Binding-site contacts:
Ligand atom CE2 contacts residue GLN78 of chain 1.FA at 3.5 Å.
Ligand atom CD1 contacts residue VAL76 of chain 1.GA at 3.5 Å (hydrophobic).
Ligand atom N contacts residue GLU195 of chain 1.M at 2.9 Å (salt-bridge).
Ligand atom CE2 contacts residue GLN12 of chain 1.FA at 3.8 Å.
Ligand atom C contacts residue THR79 of chain 1.GA at 3.6 Å.
Ligand atom O contacts residue PRO197 of chain 1.M at 3.5 Å.
Ligand atom CZ contacts residue ARG14 of chain 1.FA at 3.8 Å.
Ligand atom CZ contacts residue MET15 of chain 1.FA at 3.7 Å (hydrophobic).
Ligand atom CD2 contacts residue ILE13 of chain 1.FA at 3.5 Å (hydrophobic).
Ligand atom OXT contacts residue VAL76 of chain 1.GA at 3.5 Å (h-bond).
Ligand atom CD2 contacts residue GLN78 of chain 1.FA at 3.4 Å.
Ligand atom O contacts residue GLN78 of chain 1.FA at 3.0 Å (h-bond).
Ligand atom O contacts residue GLY77 of chain 1.GA at 3.8 Å.
Ligand atom CB contacts residue GLN78 of chain 1.FA at 3.6 Å.
Ligand atom CZ contacts residue ILE13 of chain 1.FA at 3.8 Å (hydrophobic).
Ligand atom CA contacts residue GLN78 of chain 1.FA at 3.7 Å.
Ligand atom CD2 contacts residue VAL76 of chain 1.GA at 3.5 Å (hydrophobic).
Ligand atom C contacts residue GLN78 of chain 1.GA at 3.7 Å.
Ligand atom C contacts residue GLY77 of chain 1.GA at 3.9 Å.
Ligand atom OXT contacts residue GLN78 of chain 1.GA at 2.9 Å (h-bond).
Ligand atom O contacts residue GLN78 of chain 1.GA at 3.9 Å.
Ligand atom CA contacts residue THR79 of chain 1.GA at 3.5 Å.
Ligand atom N contacts residue ILE13 of chain 1.FA at 2.8 Å (h-bond).
Ligand atom CG contacts residue ILE13 of chain 1.FA at 3.4 Å (hydrophobic).
Ligand atom CD1 contacts residue ILE13 of chain 1.FA at 3.5 Å (hydrophobic).
Ligand atom C contacts residue VAL76 of chain 1.GA at 3.9 Å (hydrophobic).
Ligand atom N contacts residue GLN78 of chain 1.FA at 2.9 Å (h-bond).
Ligand atom CE1 contacts residue VAL76 of chain 1.GA at 3.9 Å (hydrophobic).
Ligand atom CA contacts residue ILE13 of chain 1.FA at 3.6 Å (hydrophobic).
Ligand atom CZ contacts residue LEU80 of chain 1.FA at 3.8 Å (hydrophobic).
Ligand atom CE2 contacts residue ILE13 of chain 1.FA at 3.3 Å (hydrophobic).
Ligand atom CE1 contacts residue MET15 of chain 1.FA at 3.7 Å (hydrophobic).
Ligand atom CB contacts residue ILE13 of chain 1.FA at 4.0 Å (hydrophobic).
Ligand atom CB contacts residue VAL76 of chain 1.GA at 3.4 Å (hydrophobic).
Ligand atom O contacts residue GLU195 of chain 1.M at 3.8 Å.
Ligand atom CE1 contacts residue ILE13 of chain 1.FA at 3.8 Å (hydrophobic).
Ligand atom CG contacts residue VAL76 of chain 1.GA at 3.7 Å (hydrophobic).
Ligand atom OXT contacts residue THR79 of chain 1.GA at 2.7 Å (h-bond).
Ligand atom C contacts residue GLN78 of chain 1.FA at 3.8 Å.
Ligand atom OXT contacts residue GLY77 of chain 1.GA at 3.8 Å.

The small molecule below binds the protein below.
Small molecule (SMILES): N[C@@H](Cc1ccccc1)C(=O)O

Sequence of chain 1.FA:
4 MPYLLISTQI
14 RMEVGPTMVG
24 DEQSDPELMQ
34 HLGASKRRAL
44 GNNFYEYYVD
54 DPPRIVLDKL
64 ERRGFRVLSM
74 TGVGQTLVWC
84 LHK

Sequence of chain 1.GA:
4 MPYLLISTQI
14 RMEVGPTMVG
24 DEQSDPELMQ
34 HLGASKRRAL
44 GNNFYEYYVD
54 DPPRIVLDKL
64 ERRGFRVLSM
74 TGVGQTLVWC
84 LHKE

Sequence of chain 1.M:
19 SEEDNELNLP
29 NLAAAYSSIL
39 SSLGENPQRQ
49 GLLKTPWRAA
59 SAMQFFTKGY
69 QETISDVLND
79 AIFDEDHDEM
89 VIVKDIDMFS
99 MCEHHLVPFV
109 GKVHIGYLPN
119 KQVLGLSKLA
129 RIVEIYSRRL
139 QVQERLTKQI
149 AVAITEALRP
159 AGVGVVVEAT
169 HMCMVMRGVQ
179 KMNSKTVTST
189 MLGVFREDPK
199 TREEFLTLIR